Sequence of chain 1.A:
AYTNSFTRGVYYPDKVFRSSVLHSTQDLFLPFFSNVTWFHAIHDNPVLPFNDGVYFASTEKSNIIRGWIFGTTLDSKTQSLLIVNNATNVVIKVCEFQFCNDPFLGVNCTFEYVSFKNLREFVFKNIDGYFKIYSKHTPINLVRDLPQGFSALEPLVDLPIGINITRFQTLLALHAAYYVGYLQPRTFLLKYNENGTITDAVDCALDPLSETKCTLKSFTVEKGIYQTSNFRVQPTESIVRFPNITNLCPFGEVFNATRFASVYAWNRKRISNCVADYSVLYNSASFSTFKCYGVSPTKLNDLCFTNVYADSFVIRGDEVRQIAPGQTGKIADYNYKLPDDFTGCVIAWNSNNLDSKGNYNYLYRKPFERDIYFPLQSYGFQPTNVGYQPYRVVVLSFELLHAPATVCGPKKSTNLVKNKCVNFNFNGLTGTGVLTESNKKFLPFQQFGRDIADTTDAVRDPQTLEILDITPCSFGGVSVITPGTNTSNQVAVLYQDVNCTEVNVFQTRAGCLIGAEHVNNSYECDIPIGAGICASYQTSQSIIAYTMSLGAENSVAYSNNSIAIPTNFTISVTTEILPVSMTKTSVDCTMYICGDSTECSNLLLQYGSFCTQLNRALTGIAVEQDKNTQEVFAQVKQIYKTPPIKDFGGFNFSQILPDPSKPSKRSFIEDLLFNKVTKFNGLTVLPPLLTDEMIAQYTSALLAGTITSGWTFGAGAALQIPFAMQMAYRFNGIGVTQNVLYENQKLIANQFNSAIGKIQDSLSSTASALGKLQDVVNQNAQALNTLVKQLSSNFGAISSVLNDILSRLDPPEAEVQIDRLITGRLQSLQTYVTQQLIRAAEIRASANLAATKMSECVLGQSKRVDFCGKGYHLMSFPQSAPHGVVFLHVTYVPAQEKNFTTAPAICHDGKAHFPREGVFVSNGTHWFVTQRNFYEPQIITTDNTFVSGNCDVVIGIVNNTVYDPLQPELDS

The protein below binds the small molecule below.
Small molecule (SMILES): CC(=O)N[C@@H]1[C@@H](O)[C@H](O)[C@@H](CO)O[C@H]1O

Binding-site contacts:
Ligand atom C8 contacts residue ASN122 of chain 1.A at 4.4 Å.
Ligand atom O6 contacts residue GLU169 of chain 1.A at 4.0 Å.
Ligand atom C2 contacts residue ASN122 of chain 1.A at 3.4 Å.
Ligand atom C7 contacts residue ASN122 of chain 1.A at 4.0 Å.
Ligand atom O5 contacts residue LYS129 of chain 1.A at 4.0 Å.
Ligand atom N2 contacts residue ASN122 of chain 1.A at 3.1 Å (h-bond).
Ligand atom O6 contacts residue VAL127 of chain 1.A at 4.0 Å.
Ligand atom C1 contacts residue ASN122 of chain 1.A at 3.4 Å.
Ligand atom O5 contacts residue VAL127 of chain 1.A at 4.2 Å.
Ligand atom C6 contacts residue LYS129 of chain 1.A at 2.3 Å.
Ligand atom O6 contacts residue LYS129 of chain 1.A at 1.3 Å (salt-bridge).
Ligand atom C5 contacts residue LYS129 of chain 1.A at 3.6 Å.
Ligand atom O7 contacts residue ASN125 of chain 1.A at 4.1 Å.
Ligand atom O5 contacts residue ASN122 of chain 1.A at 4.3 Å.
Ligand atom C7 contacts residue ASN125 of chain 1.A at 4.1 Å.
Ligand atom C1 contacts residue VAL127 of chain 1.A at 3.8 Å (hydrophobic).
Ligand atom C8 contacts residue ASN125 of chain 1.A at 3.5 Å.